Sequence of chain 1.A:
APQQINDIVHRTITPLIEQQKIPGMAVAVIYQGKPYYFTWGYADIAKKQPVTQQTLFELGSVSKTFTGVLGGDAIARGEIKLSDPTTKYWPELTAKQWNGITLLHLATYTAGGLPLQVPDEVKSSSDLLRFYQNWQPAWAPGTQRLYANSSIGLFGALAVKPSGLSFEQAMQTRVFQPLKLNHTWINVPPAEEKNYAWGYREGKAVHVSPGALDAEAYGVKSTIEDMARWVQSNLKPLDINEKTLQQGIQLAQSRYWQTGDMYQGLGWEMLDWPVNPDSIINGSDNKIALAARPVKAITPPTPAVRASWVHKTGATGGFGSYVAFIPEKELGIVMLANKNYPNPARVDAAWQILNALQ

This small molecule binds to this protein.
Small molecule (SMILES): OC[C@H]1O[C@H](O)[C@H](O)[C@@H](O)[C@@H]1O

Binding-site contacts:
Ligand atom O4 contacts residue ASN276 of chain 1.A at 3.0 Å (h-bond).
Ligand atom O6 contacts residue PRO277 of chain 1.A at 3.9 Å.
Ligand atom C4 contacts residue VAL275 of chain 1.A at 4.1 Å (hydrophobic).
Ligand atom C5 contacts residue VAL275 of chain 1.A at 4.1 Å (hydrophobic).
Ligand atom O5 contacts residue VAL275 of chain 1.A at 3.2 Å (h-bond).
Ligand atom O5 contacts residue PRO277 of chain 1.A at 3.6 Å.
Ligand atom C5 contacts residue PRO277 of chain 1.A at 3.6 Å (hydrophobic).
Ligand atom C1 contacts residue PRO274 of chain 1.A at 4.1 Å (hydrophobic).
Ligand atom C4 contacts residue PRO277 of chain 1.A at 3.8 Å (hydrophobic).
Ligand atom O6 contacts residue TRP351 of chain 1.A at 4.2 Å.
Ligand atom O5 contacts residue ASN276 of chain 1.A at 4.5 Å.
Ligand atom C1 contacts residue VAL275 of chain 1.A at 3.3 Å (hydrophobic).
Ligand atom O2 contacts residue PRO274 of chain 1.A at 4.1 Å.
Ligand atom C2 contacts residue VAL275 of chain 1.A at 3.9 Å (hydrophobic).
Ligand atom C4 contacts residue ASN276 of chain 1.A at 3.7 Å.
Ligand atom O4 contacts residue PRO277 of chain 1.A at 4.0 Å.
Ligand atom C6 contacts residue PRO277 of chain 1.A at 3.2 Å (hydrophobic).
Ligand atom O2 contacts residue PRO274 of chain 1.A at 4.1 Å.